Binding-site contacts:
Ligand atom C4 contacts residue ASN151 of chain 1.C at 4.3 Å.
Ligand atom C7 contacts residue ASN151 of chain 1.C at 3.1 Å.
Ligand atom O5 contacts residue ASN151 of chain 1.C at 2.4 Å (h-bond).
Ligand atom O7 contacts residue ILE456 of chain 1.B at 4.4 Å.
Ligand atom C1 contacts residue ASN151 of chain 1.C at 1.4 Å.
Ligand atom O7 contacts residue ASN151 of chain 1.C at 3.1 Å (h-bond).
Ligand atom C5 contacts residue ASN151 of chain 1.C at 3.6 Å.
Ligand atom C8 contacts residue ASN151 of chain 1.C at 4.3 Å.
Ligand atom C2 contacts residue ASN151 of chain 1.C at 2.5 Å.
Ligand atom N2 contacts residue ASN151 of chain 1.C at 2.9 Å (h-bond).
Ligand atom O6 contacts residue ASN151 of chain 1.C at 3.6 Å.
Ligand atom C3 contacts residue ASN151 of chain 1.C at 3.8 Å.
Ligand atom C6 contacts residue ASN151 of chain 1.C at 4.2 Å.

Sequence of chain 1.B:
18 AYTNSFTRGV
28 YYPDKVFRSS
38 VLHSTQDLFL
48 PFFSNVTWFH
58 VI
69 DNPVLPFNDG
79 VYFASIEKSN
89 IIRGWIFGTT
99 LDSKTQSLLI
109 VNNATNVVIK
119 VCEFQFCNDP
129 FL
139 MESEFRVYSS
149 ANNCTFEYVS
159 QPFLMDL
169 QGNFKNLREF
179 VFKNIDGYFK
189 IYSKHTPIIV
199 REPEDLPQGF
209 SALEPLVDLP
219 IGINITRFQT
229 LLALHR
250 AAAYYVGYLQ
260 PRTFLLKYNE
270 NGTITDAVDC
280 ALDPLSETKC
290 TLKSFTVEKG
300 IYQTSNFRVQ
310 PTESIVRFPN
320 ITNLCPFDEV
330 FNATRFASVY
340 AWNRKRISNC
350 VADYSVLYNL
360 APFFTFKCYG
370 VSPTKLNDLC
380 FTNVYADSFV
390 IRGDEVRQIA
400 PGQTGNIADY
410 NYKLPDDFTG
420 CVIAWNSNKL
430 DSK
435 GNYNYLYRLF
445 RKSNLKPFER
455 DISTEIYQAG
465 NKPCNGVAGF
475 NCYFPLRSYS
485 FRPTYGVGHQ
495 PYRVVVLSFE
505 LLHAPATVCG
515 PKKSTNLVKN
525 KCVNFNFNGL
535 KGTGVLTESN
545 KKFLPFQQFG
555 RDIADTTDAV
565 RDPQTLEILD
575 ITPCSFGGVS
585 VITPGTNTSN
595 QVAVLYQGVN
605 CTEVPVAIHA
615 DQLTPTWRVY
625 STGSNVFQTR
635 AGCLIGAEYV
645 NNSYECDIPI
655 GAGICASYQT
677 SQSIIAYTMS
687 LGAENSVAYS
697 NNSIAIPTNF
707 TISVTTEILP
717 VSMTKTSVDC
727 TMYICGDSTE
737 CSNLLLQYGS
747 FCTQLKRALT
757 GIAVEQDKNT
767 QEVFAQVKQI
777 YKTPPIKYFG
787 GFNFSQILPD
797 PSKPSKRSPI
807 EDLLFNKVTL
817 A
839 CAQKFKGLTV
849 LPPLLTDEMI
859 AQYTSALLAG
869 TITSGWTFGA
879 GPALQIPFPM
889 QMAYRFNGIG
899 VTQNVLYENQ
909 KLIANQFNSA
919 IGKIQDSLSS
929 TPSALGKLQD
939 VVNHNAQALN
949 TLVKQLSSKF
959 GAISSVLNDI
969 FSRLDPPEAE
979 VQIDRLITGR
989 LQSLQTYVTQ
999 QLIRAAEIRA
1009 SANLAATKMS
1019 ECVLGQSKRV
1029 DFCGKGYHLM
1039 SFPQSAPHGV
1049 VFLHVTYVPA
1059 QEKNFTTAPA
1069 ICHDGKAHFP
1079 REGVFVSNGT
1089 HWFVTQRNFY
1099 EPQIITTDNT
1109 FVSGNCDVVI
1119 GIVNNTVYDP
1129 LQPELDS

Sequence of chain 1.C:
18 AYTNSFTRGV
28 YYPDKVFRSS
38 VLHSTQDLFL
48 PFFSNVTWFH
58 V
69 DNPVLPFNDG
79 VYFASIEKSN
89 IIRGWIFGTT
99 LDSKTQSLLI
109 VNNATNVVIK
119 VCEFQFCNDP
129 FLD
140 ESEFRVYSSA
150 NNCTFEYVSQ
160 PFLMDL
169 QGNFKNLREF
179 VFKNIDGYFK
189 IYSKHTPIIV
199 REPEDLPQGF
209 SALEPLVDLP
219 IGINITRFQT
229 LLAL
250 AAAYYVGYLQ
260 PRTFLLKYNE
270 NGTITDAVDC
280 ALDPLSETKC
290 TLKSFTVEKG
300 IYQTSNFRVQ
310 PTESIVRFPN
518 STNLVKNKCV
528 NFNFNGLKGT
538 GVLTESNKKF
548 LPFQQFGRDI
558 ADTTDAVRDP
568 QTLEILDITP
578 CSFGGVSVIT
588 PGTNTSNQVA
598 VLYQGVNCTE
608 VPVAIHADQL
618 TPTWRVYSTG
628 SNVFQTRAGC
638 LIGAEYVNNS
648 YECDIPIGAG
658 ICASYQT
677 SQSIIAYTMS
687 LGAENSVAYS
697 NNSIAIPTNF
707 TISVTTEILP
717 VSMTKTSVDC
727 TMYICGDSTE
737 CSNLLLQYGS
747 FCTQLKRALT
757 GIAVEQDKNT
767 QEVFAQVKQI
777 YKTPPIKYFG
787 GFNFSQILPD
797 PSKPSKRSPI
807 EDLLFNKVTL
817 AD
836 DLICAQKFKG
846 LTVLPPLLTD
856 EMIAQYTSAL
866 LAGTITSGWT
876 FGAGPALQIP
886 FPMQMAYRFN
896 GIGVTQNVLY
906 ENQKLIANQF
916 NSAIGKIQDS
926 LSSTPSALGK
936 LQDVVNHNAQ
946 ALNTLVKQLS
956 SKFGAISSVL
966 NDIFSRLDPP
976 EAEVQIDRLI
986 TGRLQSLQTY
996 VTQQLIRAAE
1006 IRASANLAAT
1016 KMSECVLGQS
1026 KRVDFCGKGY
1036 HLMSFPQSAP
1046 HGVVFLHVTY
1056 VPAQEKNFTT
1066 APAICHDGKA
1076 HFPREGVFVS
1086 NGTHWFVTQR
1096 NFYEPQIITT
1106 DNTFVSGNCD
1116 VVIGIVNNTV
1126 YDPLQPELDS

This small molecule binds to this protein.
Small molecule (SMILES): CC(=O)N[C@@H]1[C@@H](O)[C@H](O)[C@@H](CO)O[C@H]1O